The protein below binds the small molecule below.
Small molecule (SMILES): CC(=O)[C@H]1CC[C@H]2[C@@H]3CC[C@H]4C[C@H](O)CC[C@]4(C)[C@H]3C(=O)C[C@]12C

Binding-site contacts:
Ligand atom O20 contacts residue THR284 of chain 1.C at 2.9 Å (h-bond).
Ligand atom C14 contacts residue TRP224 of chain 1.B at 3.9 Å (hydrophobic).
Ligand atom C5 contacts residue TRP224 of chain 1.B at 4.2 Å (hydrophobic).
Ligand atom C20 contacts residue THR284 of chain 1.C at 4.0 Å.
Ligand atom C1 contacts residue PRO308 of chain 1.B at 4.5 Å (hydrophobic).
Ligand atom C6 contacts residue ILE217 of chain 1.B at 4.3 Å (hydrophobic).
Ligand atom C16 contacts residue ALA283 of chain 1.C at 3.2 Å (hydrophobic).
Ligand atom C13 contacts residue TRP224 of chain 1.B at 4.3 Å (hydrophobic).
Ligand atom C4 contacts residue GLN220 of chain 1.B at 4.2 Å.
Ligand atom C16 contacts residue THR284 of chain 1.C at 3.9 Å.
Ligand atom C15 contacts residue THR284 of chain 1.C at 4.5 Å.
Ligand atom C6 contacts residue VAL221 of chain 1.B at 3.4 Å (hydrophobic).
Ligand atom C3 contacts residue GLN220 of chain 1.B at 3.7 Å.
Ligand atom C3 contacts residue PRO308 of chain 1.B at 3.5 Å (hydrophobic).
Ligand atom C8 contacts residue TRP224 of chain 1.B at 4.3 Å (hydrophobic).
Ligand atom C7 contacts residue TRP224 of chain 1.B at 4.2 Å (hydrophobic).
Ligand atom C7 contacts residue VAL221 of chain 1.B at 3.8 Å (hydrophobic).
Ligand atom O3 contacts residue GLN220 of chain 1.B at 3.4 Å (h-bond).
Ligand atom C11 contacts residue TRP224 of chain 1.B at 3.8 Å (hydrophobic).
Ligand atom C21 contacts residue TYR287 of chain 1.C at 4.2 Å (hydrophobic).
Ligand atom O11 contacts residue TRP224 of chain 1.B at 4.5 Å.
Ligand atom C15 contacts residue ALA283 of chain 1.C at 3.6 Å (hydrophobic).
Ligand atom C17 contacts residue TRP224 of chain 1.B at 4.0 Å (hydrophobic).
Ligand atom O3 contacts residue PRO308 of chain 1.B at 3.1 Å.
Ligand atom C4 contacts residue ILE217 of chain 1.B at 3.9 Å (hydrophobic).
Ligand atom C10 contacts residue TRP224 of chain 1.B at 4.2 Å (hydrophobic).
Ligand atom C15 contacts residue TRP224 of chain 1.B at 4.3 Å (hydrophobic).
Ligand atom C9 contacts residue TRP224 of chain 1.B at 3.6 Å (hydrophobic).
Ligand atom O3 contacts residue ARG304 of chain 1.B at 4.1 Å.
Ligand atom C1 contacts residue TRP224 of chain 1.B at 4.1 Å (hydrophobic).
Ligand atom C2 contacts residue PRO308 of chain 1.B at 3.5 Å (hydrophobic).
Ligand atom O3 contacts residue TRP224 of chain 1.B at 3.7 Å.
Ligand atom C12 contacts residue TRP224 of chain 1.B at 3.6 Å (hydrophobic).

Sequence of chain 1.C:
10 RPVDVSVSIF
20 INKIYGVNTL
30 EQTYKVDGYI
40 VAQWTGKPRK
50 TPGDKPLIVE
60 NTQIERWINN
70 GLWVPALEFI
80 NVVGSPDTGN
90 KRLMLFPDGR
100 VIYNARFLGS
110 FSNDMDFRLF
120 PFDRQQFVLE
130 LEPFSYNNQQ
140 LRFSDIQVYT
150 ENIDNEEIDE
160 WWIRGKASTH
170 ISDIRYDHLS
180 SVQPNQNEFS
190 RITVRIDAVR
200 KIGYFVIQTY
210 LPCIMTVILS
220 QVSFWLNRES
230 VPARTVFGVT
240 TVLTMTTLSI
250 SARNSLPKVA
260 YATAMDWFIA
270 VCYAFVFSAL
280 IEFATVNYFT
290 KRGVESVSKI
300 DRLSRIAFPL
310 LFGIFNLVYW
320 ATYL

Sequence of chain 1.B:
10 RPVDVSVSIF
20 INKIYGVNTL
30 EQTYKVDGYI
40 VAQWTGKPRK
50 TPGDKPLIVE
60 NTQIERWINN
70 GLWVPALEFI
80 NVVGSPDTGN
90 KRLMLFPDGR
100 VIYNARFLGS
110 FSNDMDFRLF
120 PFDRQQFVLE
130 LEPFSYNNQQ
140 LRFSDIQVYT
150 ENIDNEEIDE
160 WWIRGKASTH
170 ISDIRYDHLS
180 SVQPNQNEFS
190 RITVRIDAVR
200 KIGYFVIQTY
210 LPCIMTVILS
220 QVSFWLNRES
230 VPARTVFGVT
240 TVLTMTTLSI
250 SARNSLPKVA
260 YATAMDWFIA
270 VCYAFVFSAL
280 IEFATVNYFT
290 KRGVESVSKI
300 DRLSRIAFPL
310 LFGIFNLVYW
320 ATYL